The protein below binds the small molecule below.
Small molecule (SMILES): CC(=O)N[C@@H]1[C@@H](O)[C@H](O)[C@@H](CO)O[C@H]1O

Sequence of chain 7.B:
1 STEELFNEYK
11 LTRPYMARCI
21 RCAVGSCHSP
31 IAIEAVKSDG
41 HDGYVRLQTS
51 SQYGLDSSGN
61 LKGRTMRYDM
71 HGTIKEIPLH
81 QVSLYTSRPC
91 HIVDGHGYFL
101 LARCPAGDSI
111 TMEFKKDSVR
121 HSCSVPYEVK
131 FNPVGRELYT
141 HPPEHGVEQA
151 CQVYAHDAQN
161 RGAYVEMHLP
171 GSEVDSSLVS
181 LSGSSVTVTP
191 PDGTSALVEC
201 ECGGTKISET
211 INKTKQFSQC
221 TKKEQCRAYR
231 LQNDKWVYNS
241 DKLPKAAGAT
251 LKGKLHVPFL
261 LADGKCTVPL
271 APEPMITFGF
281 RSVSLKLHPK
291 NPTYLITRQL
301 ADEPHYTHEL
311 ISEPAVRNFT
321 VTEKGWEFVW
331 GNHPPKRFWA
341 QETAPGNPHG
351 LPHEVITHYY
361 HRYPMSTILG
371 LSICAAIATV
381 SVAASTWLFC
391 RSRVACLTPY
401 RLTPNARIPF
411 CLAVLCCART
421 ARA

Binding-site contacts:
Ligand atom O7 contacts residue ASN212 of chain 7.B at 4.5 Å.
Ligand atom C4 contacts residue ASN212 of chain 7.B at 4.2 Å.
Ligand atom C1 contacts residue ASN212 of chain 7.B at 1.4 Å.
Ligand atom N2 contacts residue ILE211 of chain 7.B at 4.0 Å.
Ligand atom C1 contacts residue ILE211 of chain 7.B at 4.1 Å (hydrophobic).
Ligand atom O6 contacts residue ASN212 of chain 7.B at 4.4 Å.
Ligand atom O5 contacts residue ASN212 of chain 7.B at 2.4 Å (h-bond).
Ligand atom C3 contacts residue ASN212 of chain 7.B at 3.8 Å.
Ligand atom C2 contacts residue ASN212 of chain 7.B at 2.5 Å.
Ligand atom C7 contacts residue ASN212 of chain 7.B at 3.9 Å.
Ligand atom C5 contacts residue ASN212 of chain 7.B at 3.7 Å.
Ligand atom N2 contacts residue ASN212 of chain 7.B at 2.9 Å (h-bond).